Sequence of chain 1.B:
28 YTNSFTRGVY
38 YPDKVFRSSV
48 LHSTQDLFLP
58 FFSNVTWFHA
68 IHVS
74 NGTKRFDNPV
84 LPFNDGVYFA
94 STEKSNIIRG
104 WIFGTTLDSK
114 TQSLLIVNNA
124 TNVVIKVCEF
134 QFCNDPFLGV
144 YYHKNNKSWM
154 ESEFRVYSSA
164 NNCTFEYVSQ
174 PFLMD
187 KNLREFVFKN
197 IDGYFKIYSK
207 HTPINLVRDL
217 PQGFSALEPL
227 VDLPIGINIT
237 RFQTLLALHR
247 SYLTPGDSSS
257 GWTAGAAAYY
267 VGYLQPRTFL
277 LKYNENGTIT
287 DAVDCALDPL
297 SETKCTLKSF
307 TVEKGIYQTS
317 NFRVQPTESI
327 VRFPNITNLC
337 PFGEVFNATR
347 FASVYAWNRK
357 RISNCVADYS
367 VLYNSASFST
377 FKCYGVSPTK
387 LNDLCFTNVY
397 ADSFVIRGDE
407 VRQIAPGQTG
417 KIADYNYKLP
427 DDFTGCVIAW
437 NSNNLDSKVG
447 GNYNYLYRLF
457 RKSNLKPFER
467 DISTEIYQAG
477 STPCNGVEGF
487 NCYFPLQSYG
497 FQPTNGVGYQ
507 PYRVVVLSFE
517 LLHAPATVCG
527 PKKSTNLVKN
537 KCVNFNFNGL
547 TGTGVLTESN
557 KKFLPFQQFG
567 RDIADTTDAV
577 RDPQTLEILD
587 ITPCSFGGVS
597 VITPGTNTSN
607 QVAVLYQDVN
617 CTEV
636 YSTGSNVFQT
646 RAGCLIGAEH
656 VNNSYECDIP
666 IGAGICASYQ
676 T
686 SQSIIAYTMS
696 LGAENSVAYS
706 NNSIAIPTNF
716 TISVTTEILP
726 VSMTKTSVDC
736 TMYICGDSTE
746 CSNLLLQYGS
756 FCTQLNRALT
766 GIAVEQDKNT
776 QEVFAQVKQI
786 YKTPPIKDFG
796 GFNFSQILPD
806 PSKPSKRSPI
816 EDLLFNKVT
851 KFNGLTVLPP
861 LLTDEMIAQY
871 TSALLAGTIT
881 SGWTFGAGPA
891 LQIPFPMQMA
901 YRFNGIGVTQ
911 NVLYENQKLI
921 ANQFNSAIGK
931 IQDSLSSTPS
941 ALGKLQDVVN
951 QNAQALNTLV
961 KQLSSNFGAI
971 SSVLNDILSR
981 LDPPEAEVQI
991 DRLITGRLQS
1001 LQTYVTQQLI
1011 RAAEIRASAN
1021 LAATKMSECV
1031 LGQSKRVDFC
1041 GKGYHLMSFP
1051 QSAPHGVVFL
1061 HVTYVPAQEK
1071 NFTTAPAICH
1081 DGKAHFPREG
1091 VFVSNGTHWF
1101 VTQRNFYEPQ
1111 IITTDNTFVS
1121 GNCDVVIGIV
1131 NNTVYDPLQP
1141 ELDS

A protein and the small-molecule ligand that binds it are described below.
Small molecule (SMILES): CC(=O)N[C@@H]1[C@@H](O)[C@H](O)[C@@H](CO)O[C@H]1O

Binding-site contacts:
Ligand atom N2 contacts residue ASN1131 of chain 1.B at 2.9 Å (h-bond).
Ligand atom C8 contacts residue ASN1131 of chain 1.B at 4.3 Å.
Ligand atom C2 contacts residue ASN1131 of chain 1.B at 2.5 Å.
Ligand atom C7 contacts residue ASN1131 of chain 1.B at 3.4 Å.
Ligand atom C1 contacts residue ASN1131 of chain 1.B at 1.4 Å.
Ligand atom C8 contacts residue ILE1129 of chain 1.B at 4.4 Å (hydrophobic).
Ligand atom O7 contacts residue ASN1131 of chain 1.B at 3.5 Å (h-bond).
Ligand atom C4 contacts residue ASN1131 of chain 1.B at 4.2 Å.
Ligand atom C3 contacts residue ASN1131 of chain 1.B at 3.8 Å.
Ligand atom C5 contacts residue ASN1131 of chain 1.B at 3.7 Å.
Ligand atom O5 contacts residue ASN1131 of chain 1.B at 2.4 Å (h-bond).